Sequence of chain 1.B:
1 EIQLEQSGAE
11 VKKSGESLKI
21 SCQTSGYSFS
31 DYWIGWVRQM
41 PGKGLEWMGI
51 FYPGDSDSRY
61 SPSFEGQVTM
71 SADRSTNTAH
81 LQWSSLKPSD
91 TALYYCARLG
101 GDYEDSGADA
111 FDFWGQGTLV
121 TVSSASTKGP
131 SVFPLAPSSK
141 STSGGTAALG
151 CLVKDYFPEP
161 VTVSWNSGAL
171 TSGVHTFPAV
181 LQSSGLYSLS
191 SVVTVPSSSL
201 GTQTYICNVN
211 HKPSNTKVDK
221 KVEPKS

A small-molecule ligand and the protein it binds are described below.
Small molecule (SMILES): CC[C@H](C)[C@H](NC(=O)[C@H](CO)NC(=O)[C@H](CCCCN)NC(=O)[C@H](CCCCN)NC(=O)[C@@H](N)[C@@H](C)O)C(=O)N[C@@H](CCCCN)C(=O)N[C@H](C(=O)N[C@@H](CCCN=C(N)N)C(=O)N1C=CC[C@H]1C(=O)N[C@@H](CCCN=C(N)N)C(=O)N[C@@H](CCC(N)=O)C(=O)N[C@@H](C)C(=O)N[C@@H](Cc1ccccc1)C(=O)N[C@@H](Cc1ccc(O)cc1)C(=O)N[C@@H](C)C(=O)N[C@H](C=O)[C@@H](C)O)[C@@H](C)CC

Sequence of chain 1.A:
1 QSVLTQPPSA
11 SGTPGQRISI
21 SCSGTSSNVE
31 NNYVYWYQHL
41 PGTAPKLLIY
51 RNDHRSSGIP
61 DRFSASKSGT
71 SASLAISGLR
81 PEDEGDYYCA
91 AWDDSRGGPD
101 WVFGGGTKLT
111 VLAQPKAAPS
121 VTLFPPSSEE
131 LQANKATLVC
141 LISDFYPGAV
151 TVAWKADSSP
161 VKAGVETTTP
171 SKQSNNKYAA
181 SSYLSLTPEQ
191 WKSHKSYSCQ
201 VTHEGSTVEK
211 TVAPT

Binding-site contacts:
Ligand atom NZ contacts residue ASP57 of chain 1.B at 2.8 Å (salt-bridge).
Ligand atom O contacts residue GLY107 of chain 1.B at 3.1 Å.
Ligand atom CA contacts residue ALA108 of chain 1.B at 3.2 Å (hydrophobic).
Ligand atom C contacts residue TYR33 of chain 1.A at 3.5 Å (hydrophobic).
Ligand atom NH1 contacts residue ASN32 of chain 1.A at 2.4 Å (h-bond).
Ligand atom CE contacts residue SER106 of chain 1.B at 3.0 Å.
Ligand atom N contacts residue TYR33 of chain 1.A at 3.2 Å (h-bond).
Ligand atom NZ contacts residue GLU104 of chain 1.B at 2.7 Å (salt-bridge).
Ligand atom CD contacts residue TYR33 of chain 1.A at 3.5 Å (hydrophobic).
Ligand atom CB contacts residue TRP92 of chain 1.A at 3.5 Å (hydrophobic).
Ligand atom CG2 contacts residue TRP92 of chain 1.A at 3.5 Å (hydrophobic).
Ligand atom CD contacts residue ASN31 of chain 1.A at 3.5 Å.
Ligand atom NH1 contacts residue ASP94 of chain 1.A at 3.5 Å (salt-bridge).
Ligand atom O contacts residue ASN32 of chain 1.A at 3.3 Å.
Ligand atom CA contacts residue TYR33 of chain 1.A at 3.5 Å (hydrophobic).
Ligand atom CB contacts residue ASP31 of chain 1.B at 3.1 Å.
Ligand atom NZ contacts residue SER106 of chain 1.B at 2.4 Å (h-bond).
Ligand atom O contacts residue TYR33 of chain 1.A at 3.0 Å (h-bond).
Ligand atom CE2 contacts residue TRP33 of chain 1.B at 3.5 Å (hydrophobic).
Ligand atom OG contacts residue GLY107 of chain 1.B at 3.1 Å.
Ligand atom O contacts residue SER106 of chain 1.B at 3.5 Å.
Ligand atom C contacts residue TYR33 of chain 1.A at 3.2 Å (hydrophobic).
Ligand atom O contacts residue GLY107 of chain 1.B at 2.8 Å (h-bond).
Ligand atom CB contacts residue ASN31 of chain 1.A at 3.4 Å.
Ligand atom CE contacts residue ASP102 of chain 1.B at 3.5 Å.
Ligand atom NZ contacts residue ASP55 of chain 1.B at 2.9 Å (salt-bridge).
Ligand atom O contacts residue TYR33 of chain 1.A at 3.3 Å.
Ligand atom CD1 contacts residue ILE50 of chain 1.B at 3.5 Å (hydrophobic).
Ligand atom CA contacts residue TYR33 of chain 1.A at 3.3 Å (hydrophobic).
Ligand atom O contacts residue TRP33 of chain 1.B at 2.8 Å (h-bond).
Ligand atom NZ contacts residue TYR32 of chain 1.B at 3.4 Å (h-bond).
Ligand atom O contacts residue ALA108 of chain 1.B at 2.8 Å (h-bond).
Ligand atom CE contacts residue ASP57 of chain 1.B at 3.6 Å.
Ligand atom CE2 contacts residue PRO99 of chain 1.A at 3.6 Å (hydrophobic).
Ligand atom N contacts residue ALA108 of chain 1.B at 3.1 Å (h-bond).
Ligand atom CB contacts residue TYR52 of chain 1.B at 3.5 Å (hydrophobic).
Ligand atom O contacts residue ASP109 of chain 1.B at 3.2 Å.
Ligand atom CE1 contacts residue ASP57 of chain 1.B at 3.6 Å.
Ligand atom CG contacts residue TYR32 of chain 1.B at 3.5 Å (hydrophobic).
Ligand atom CE1 contacts residue GLY97 of chain 1.A at 3.5 Å.